Sequence of chain 1.E:
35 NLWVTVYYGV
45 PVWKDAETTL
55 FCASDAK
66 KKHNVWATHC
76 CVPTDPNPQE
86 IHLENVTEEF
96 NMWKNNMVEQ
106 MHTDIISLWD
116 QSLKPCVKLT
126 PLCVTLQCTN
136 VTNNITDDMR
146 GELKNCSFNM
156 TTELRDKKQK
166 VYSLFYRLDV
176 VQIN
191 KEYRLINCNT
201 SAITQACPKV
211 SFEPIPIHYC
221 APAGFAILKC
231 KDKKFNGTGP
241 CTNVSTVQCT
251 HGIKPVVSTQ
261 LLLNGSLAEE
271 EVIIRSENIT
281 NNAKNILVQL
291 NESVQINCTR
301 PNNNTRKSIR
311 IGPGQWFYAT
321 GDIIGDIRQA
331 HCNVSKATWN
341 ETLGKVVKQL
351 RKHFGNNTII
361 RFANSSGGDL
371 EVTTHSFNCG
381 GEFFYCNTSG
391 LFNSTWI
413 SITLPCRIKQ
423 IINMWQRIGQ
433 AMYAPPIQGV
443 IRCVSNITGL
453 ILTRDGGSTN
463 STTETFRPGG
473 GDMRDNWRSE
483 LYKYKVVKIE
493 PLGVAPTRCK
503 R

Binding-site contacts:
Ligand atom C5 contacts residue ASN150 of chain 1.E at 3.8 Å.
Ligand atom O7 contacts residue TYR167 of chain 1.E at 3.5 Å (h-bond).
Ligand atom C7 contacts residue VAL136 of chain 1.E at 4.3 Å (hydrophobic).
Ligand atom O4 contacts residue TYR167 of chain 1.E at 4.3 Å.
Ligand atom O7 contacts residue VAL136 of chain 1.E at 4.0 Å.
Ligand atom C1 contacts residue ASN150 of chain 1.E at 1.5 Å.
Ligand atom C4 contacts residue ASN150 of chain 1.E at 4.4 Å.
Ligand atom C7 contacts residue ASN150 of chain 1.E at 3.3 Å.
Ligand atom O5 contacts residue ASN150 of chain 1.E at 2.5 Å (h-bond).
Ligand atom C8 contacts residue ASN150 of chain 1.E at 4.5 Å.
Ligand atom N2 contacts residue ASP322 of chain 1.E at 2.9 Å (salt-bridge).
Ligand atom C8 contacts residue VAL136 of chain 1.E at 3.8 Å (hydrophobic).
Ligand atom C2 contacts residue ASP322 of chain 1.E at 4.0 Å.
Ligand atom C7 contacts residue TYR167 of chain 1.E at 4.2 Å (hydrophobic).
Ligand atom C2 contacts residue ASN150 of chain 1.E at 2.5 Å.
Ligand atom C1 contacts residue TYR167 of chain 1.E at 4.4 Å (hydrophobic).
Ligand atom C7 contacts residue ASP322 of chain 1.E at 3.6 Å.
Ligand atom C8 contacts residue ASN138 of chain 1.E at 4.2 Å.
Ligand atom C3 contacts residue ASN150 of chain 1.E at 3.9 Å.
Ligand atom C3 contacts residue TYR167 of chain 1.E at 4.2 Å (hydrophobic).
Ligand atom N2 contacts residue ASN150 of chain 1.E at 3.0 Å (h-bond).
Ligand atom C7 contacts residue LEU169 of chain 1.E at 4.3 Å (hydrophobic).
Ligand atom O7 contacts residue ASN138 of chain 1.E at 3.3 Å (h-bond).
Ligand atom C8 contacts residue LEU169 of chain 1.E at 3.9 Å (hydrophobic).
Ligand atom O3 contacts residue ASP322 of chain 1.E at 3.0 Å (salt-bridge).
Ligand atom C8 contacts residue ASP322 of chain 1.E at 3.5 Å.
Ligand atom O7 contacts residue ASN150 of chain 1.E at 3.2 Å (h-bond).
Ligand atom C5 contacts residue TYR167 of chain 1.E at 4.2 Å (hydrophobic).
Ligand atom C8 contacts residue TYR167 of chain 1.E at 4.4 Å (hydrophobic).
Ligand atom C3 contacts residue ASP322 of chain 1.E at 3.8 Å.
Ligand atom C7 contacts residue ASN138 of chain 1.E at 3.9 Å.

The small molecule below binds the protein below.
Small molecule (SMILES): CC(=O)N[C@H]1[C@H](O[C@H]2[C@H](O)[C@@H](NC(C)=O)CO[C@@H]2CO)O[C@H](CO)[C@@H](O)[C@@H]1O